Sequence of chain 2.A:
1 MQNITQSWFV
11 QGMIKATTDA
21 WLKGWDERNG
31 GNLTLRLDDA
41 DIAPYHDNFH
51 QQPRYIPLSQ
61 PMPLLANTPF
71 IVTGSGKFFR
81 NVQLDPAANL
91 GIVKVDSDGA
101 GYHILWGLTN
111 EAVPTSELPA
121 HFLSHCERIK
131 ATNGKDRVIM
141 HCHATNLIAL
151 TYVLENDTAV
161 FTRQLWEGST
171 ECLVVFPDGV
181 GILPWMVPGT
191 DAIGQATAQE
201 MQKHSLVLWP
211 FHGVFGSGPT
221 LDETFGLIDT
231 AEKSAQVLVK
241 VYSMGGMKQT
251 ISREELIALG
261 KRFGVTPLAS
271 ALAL

This protein binds this small molecule.
Small molecule (SMILES): O=C(CO)CO

Binding-site contacts:
Ligand atom O1 contacts residue PO41 of chain 2.D at 1.5 Å (h-bond).
Ligand atom O2 contacts residue HIS141 of chain 2.A at 3.1 Å (h-bond).
Ligand atom O3 contacts residue PO41 of chain 2.C at 2.4 Å (h-bond).
Ligand atom C2 contacts residue ZN1 of chain 2.B at 2.7 Å.
Ligand atom O1 contacts residue HIS212 of chain 2.A at 3.0 Å (h-bond).
Ligand atom C3 contacts residue GOL1 of chain 2.G at 4.0 Å.
Ligand atom C1 contacts residue PO41 of chain 2.D at 0.4 Å.
Ligand atom C2 contacts residue ASN32 of chain 2.A at 3.4 Å.
Ligand atom C3 contacts residue PO41 of chain 2.D at 1.2 Å.
Ligand atom O1 contacts residue HIS141 of chain 2.A at 3.4 Å (h-bond).
Ligand atom O2 contacts residue ZN1 of chain 2.B at 2.0 Å.
Ligand atom O2 contacts residue GLY31 of chain 2.A at 2.8 Å (h-bond).
Ligand atom C3 contacts residue GLY31 of chain 2.A at 3.6 Å.
Ligand atom C3 contacts residue PO41 of chain 2.C at 2.4 Å.
Ligand atom O1 contacts residue TRP209 of chain 2.A at 3.9 Å.
Ligand atom O1 contacts residue GOL1 of chain 2.G at 3.6 Å.
Ligand atom C3 contacts residue GLY30 of chain 2.A at 3.8 Å.
Ligand atom C2 contacts residue GLY31 of chain 2.A at 3.5 Å.
Ligand atom O1 contacts residue ZN1 of chain 2.B at 2.4 Å.
Ligand atom C2 contacts residue HIS141 of chain 2.A at 3.9 Å.
Ligand atom O2 contacts residue ASN32 of chain 2.A at 3.7 Å.
Ligand atom C1 contacts residue PO41 of chain 2.C at 3.5 Å.
Ligand atom O3 contacts residue PO41 of chain 2.D at 1.2 Å (h-bond).
Ligand atom C2 contacts residue PO41 of chain 2.C at 3.4 Å.
Ligand atom O3 contacts residue ASN29 of chain 2.A at 3.0 Å (h-bond).
Ligand atom O2 contacts residue HIS143 of chain 2.A at 2.9 Å (h-bond).
Ligand atom C1 contacts residue HIS212 of chain 2.A at 4.0 Å.
Ligand atom O2 contacts residue GLY30 of chain 2.A at 3.6 Å.
Ligand atom O1 contacts residue GLU117 of chain 2.A at 2.7 Å (salt-bridge).
Ligand atom C2 contacts residue PO41 of chain 2.D at 0.9 Å.
Ligand atom O2 contacts residue PO41 of chain 2.D at 0.5 Å (h-bond).
Ligand atom O2 contacts residue HIS212 of chain 2.A at 3.9 Å.
Ligand atom C3 contacts residue ASN32 of chain 2.A at 3.5 Å.
Ligand atom C1 contacts residue ASN32 of chain 2.A at 3.8 Å.
Ligand atom C3 contacts residue ASN29 of chain 2.A at 3.0 Å.
Ligand atom C1 contacts residue GOL1 of chain 2.G at 3.4 Å.
Ligand atom C1 contacts residue GLU117 of chain 2.A at 3.2 Å.
Ligand atom C1 contacts residue ZN1 of chain 2.B at 2.9 Å.
Ligand atom O3 contacts residue GOL1 of chain 2.G at 2.8 Å (h-bond).
Ligand atom C2 contacts residue HIS143 of chain 2.A at 4.0 Å.